Binding-site contacts:
Ligand atom C1 contacts residue THR312 of chain 1.A at 4.3 Å.
Ligand atom C3 contacts residue ASN29 of chain 1.A at 2.9 Å.
Ligand atom C4 contacts residue ASN29 of chain 1.A at 3.1 Å.
Ligand atom O3 contacts residue ASN29 of chain 1.A at 4.3 Å.
Ligand atom N2 contacts residue THR312 of chain 1.A at 4.3 Å.
Ligand atom O4 contacts residue ASN29 of chain 1.A at 3.6 Å (h-bond).
Ligand atom C2 contacts residue ASN29 of chain 1.A at 2.5 Å.
Ligand atom C6 contacts residue ASN29 of chain 1.A at 4.1 Å.
Ligand atom C1 contacts residue ASN29 of chain 1.A at 1.4 Å.
Ligand atom N2 contacts residue ASN29 of chain 1.A at 3.2 Å (h-bond).
Ligand atom O5 contacts residue ASN29 of chain 1.A at 2.3 Å (h-bond).
Ligand atom C5 contacts residue ASN29 of chain 1.A at 2.7 Å.

This protein binds this small molecule.
Small molecule (SMILES): CC(=O)N[C@@H]1[C@@H](O)[C@H](O)[C@@H](CO)O[C@H]1O

Sequence of chain 1.A:
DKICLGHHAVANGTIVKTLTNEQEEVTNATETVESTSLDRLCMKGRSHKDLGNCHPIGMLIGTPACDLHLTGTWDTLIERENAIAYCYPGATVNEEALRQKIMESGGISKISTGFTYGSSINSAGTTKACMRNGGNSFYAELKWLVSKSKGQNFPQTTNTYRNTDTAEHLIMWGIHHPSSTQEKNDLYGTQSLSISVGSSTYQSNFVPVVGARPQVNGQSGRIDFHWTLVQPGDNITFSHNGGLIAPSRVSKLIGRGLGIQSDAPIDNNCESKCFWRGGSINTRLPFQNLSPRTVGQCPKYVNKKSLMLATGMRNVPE